Binding-site contacts:
Ligand atom C11 contacts residue GLY168 of chain 1.V at 3.2 Å.
Ligand atom O49 contacts residue THR21 of chain 1.V at 3.1 Å (h-bond).
Ligand atom N22 contacts residue THR1 of chain 1.V at 3.7 Å.
Ligand atom C11 contacts residue ARG19 of chain 1.V at 3.4 Å.
Ligand atom C11 contacts residue THR1 of chain 1.V at 2.5 Å.
Ligand atom C6 contacts residue THR1 of chain 1.V at 3.7 Å.
Ligand atom C4 contacts residue SER20 of chain 1.V at 3.8 Å.
Ligand atom C9 contacts residue THR1 of chain 1.V at 1.4 Å.
Ligand atom C10 contacts residue GLY168 of chain 1.V at 3.7 Å.
Ligand atom C27 contacts residue THR21 of chain 1.V at 3.6 Å.
Ligand atom C12 contacts residue THR1 of chain 1.V at 2.5 Å.
Ligand atom C11 contacts residue LYS33 of chain 1.V at 3.8 Å.
Ligand atom O39 contacts residue ALA49 of chain 1.V at 3.0 Å (h-bond).
Ligand atom C8 contacts residue GLY47 of chain 1.V at 3.7 Å.
Ligand atom C24 contacts residue GLY47 of chain 1.V at 3.5 Å.
Ligand atom N25 contacts residue THR21 of chain 1.V at 3.0 Å (h-bond).
Ligand atom C1 contacts residue GLY45 of chain 1.V at 3.6 Å.
Ligand atom O13 contacts residue GLY168 of chain 1.V at 3.8 Å.
Ligand atom O21 contacts residue ALA46 of chain 1.V at 3.7 Å.
Ligand atom C10 contacts residue THR1 of chain 1.V at 1.5 Å.
Ligand atom C43 contacts residue THR48 of chain 1.V at 3.8 Å.
Ligand atom C1 contacts residue THR52 of chain 1.V at 3.8 Å.
Ligand atom C7 contacts residue GLY47 of chain 1.V at 3.6 Å.
Ligand atom C8 contacts residue THR1 of chain 1.V at 2.4 Å.
Ligand atom C23 contacts residue GLY47 of chain 1.V at 3.6 Å.
Ligand atom C33 contacts residue THR48 of chain 1.V at 3.5 Å.
Ligand atom O49 contacts residue SER20 of chain 1.V at 3.3 Å (h-bond).
Ligand atom C32 contacts residue THR48 of chain 1.V at 3.7 Å.
Ligand atom O37 contacts residue GLN22 of chain 1.V at 3.6 Å.
Ligand atom O21 contacts residue THR1 of chain 1.V at 2.4 Å (h-bond).
Ligand atom C42 contacts residue GLY47 of chain 1.V at 3.4 Å.
Ligand atom O21 contacts residue GLY47 of chain 1.V at 2.9 Å (h-bond).
Ligand atom O13 contacts residue THR21 of chain 1.V at 3.5 Å (h-bond).
Ligand atom C4 contacts residue CYS31 of chain 1.V at 3.4 Å (hydrophobic).
Ligand atom C30 contacts residue ASP125 of chain 1.W at 3.6 Å.
Ligand atom N22 contacts residue GLY47 of chain 1.V at 2.8 Å (h-bond).
Ligand atom C4 contacts residue ALA49 of chain 1.V at 3.8 Å (hydrophobic).
Ligand atom C7 contacts residue THR1 of chain 1.V at 2.7 Å.
Ligand atom N28 contacts residue ASP125 of chain 1.W at 3.1 Å (salt-bridge).
Ligand atom O13 contacts residue THR1 of chain 1.V at 3.1 Å (h-bond).

Sequence of chain 1.V:
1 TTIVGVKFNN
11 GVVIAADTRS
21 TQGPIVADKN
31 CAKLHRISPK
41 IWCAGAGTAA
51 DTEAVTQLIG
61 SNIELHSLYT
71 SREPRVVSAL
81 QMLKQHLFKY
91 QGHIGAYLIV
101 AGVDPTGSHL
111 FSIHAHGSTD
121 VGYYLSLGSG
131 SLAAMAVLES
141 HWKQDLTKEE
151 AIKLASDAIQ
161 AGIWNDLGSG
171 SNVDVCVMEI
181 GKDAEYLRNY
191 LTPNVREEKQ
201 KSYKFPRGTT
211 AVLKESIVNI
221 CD

The protein below binds the small molecule below.
Small molecule (SMILES): COc1ccc(C[C@H](NC(=O)[C@H](C)NC(=O)CN2CCOCC2)C(=O)N[C@@H](Cc2ccccc2)[C@@H](O)[C@H](C)CO)cc1

Sequence of chain 1.W:
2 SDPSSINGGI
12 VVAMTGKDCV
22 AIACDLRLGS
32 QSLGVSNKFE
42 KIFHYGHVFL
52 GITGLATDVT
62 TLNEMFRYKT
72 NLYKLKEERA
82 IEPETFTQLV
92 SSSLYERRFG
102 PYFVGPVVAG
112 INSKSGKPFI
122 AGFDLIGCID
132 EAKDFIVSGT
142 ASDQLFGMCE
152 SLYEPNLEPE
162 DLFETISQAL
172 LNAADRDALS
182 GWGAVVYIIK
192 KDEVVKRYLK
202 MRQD